This protein binds this small molecule.
Small molecule (SMILES): Cn1c(S)nnc1C(F)(F)F

Sequence of chain 1.B:
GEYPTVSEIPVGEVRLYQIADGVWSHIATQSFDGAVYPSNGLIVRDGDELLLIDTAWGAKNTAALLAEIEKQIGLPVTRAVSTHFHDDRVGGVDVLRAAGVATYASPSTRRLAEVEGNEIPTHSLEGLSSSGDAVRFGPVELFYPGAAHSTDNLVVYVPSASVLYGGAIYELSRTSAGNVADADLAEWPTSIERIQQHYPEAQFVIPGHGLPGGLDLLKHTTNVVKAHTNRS

Binding-site contacts:
Ligand atom N05 contacts residue TYR134 of chain 1.B at 4.3 Å.
Ligand atom S06 contacts residue ZN1 of chain 1.M at 3.7 Å.
Ligand atom N03 contacts residue ALA132 of chain 1.B at 3.7 Å.
Ligand atom C01 contacts residue HIS153 of chain 1.B at 3.8 Å.
Ligand atom C01 contacts residue ZN1 of chain 1.M at 3.0 Å.
Ligand atom C01 contacts residue TYR134 of chain 1.B at 3.8 Å (hydrophobic).
Ligand atom F11 contacts residue THR108 of chain 1.B at 4.5 Å.
Ligand atom C04 contacts residue ZN1 of chain 1.M at 4.0 Å.
Ligand atom N03 contacts residue ZN1 of chain 1.M at 2.8 Å.
Ligand atom S06 contacts residue TYR134 of chain 1.B at 3.2 Å (h-bond).
Ligand atom N05 contacts residue ZN1 of chain 1.M at 4.1 Å.
Ligand atom S06 contacts residue HIS153 of chain 1.B at 3.6 Å.
Ligand atom N02 contacts residue ZN1 of chain 1.M at 1.9 Å.
Ligand atom C04 contacts residue ALA132 of chain 1.B at 4.2 Å (hydrophobic).
Ligand atom N02 contacts residue HIS153 of chain 1.B at 3.5 Å.
Ligand atom N03 contacts residue HIS153 of chain 1.B at 4.4 Å.
Ligand atom C01 contacts residue ALA132 of chain 1.B at 4.4 Å (hydrophobic).
Ligand atom N02 contacts residue TYR134 of chain 1.B at 4.4 Å.
Ligand atom N02 contacts residue ALA132 of chain 1.B at 3.8 Å.